Binding-site contacts:
Ligand atom C2' contacts residue TRP135 of chain 1.A at 4.1 Å (hydrophobic).
Ligand atom C4 contacts residue LEU36 of chain 1.A at 3.8 Å (hydrophobic).
Ligand atom CL1 contacts residue LEU122 of chain 1.A at 4.3 Å.
Ligand atom C1 contacts residue ILE25 of chain 1.A at 3.9 Å (hydrophobic).
Ligand atom C3 contacts residue ASN32 of chain 1.A at 3.7 Å.
Ligand atom C1' contacts residue TRP135 of chain 1.A at 4.2 Å (hydrophobic).
Ligand atom C5 contacts residue ILE25 of chain 1.A at 4.0 Å (hydrophobic).
Ligand atom C1' contacts residue ILE118 of chain 1.A at 4.4 Å (hydrophobic).
Ligand atom CL1 contacts residue TRP22 of chain 1.A at 4.0 Å.
Ligand atom C5 contacts residue ILE118 of chain 1.A at 4.5 Å (hydrophobic).
Ligand atom C5 contacts residue LEU122 of chain 1.A at 4.4 Å (hydrophobic).
Ligand atom C5 contacts residue VAL121 of chain 1.A at 3.4 Å (hydrophobic).
Ligand atom C1' contacts residue LEU77 of chain 1.A at 4.5 Å (hydrophobic).
Ligand atom CL1 contacts residue SER21 of chain 1.A at 3.6 Å.
Ligand atom C2' contacts residue ILE25 of chain 1.A at 3.7 Å (hydrophobic).
Ligand atom C4 contacts residue VAL121 of chain 1.A at 3.7 Å (hydrophobic).
Ligand atom C1' contacts residue ILE25 of chain 1.A at 4.5 Å (hydrophobic).
Ligand atom C2 contacts residue LEU36 of chain 1.A at 4.1 Å (hydrophobic).
Ligand atom C4 contacts residue ILE25 of chain 1.A at 4.1 Å (hydrophobic).
Ligand atom CL1 contacts residue TRP135 of chain 1.A at 2.8 Å.
Ligand atom C6 contacts residue ILE118 of chain 1.A at 4.3 Å (hydrophobic).
Ligand atom C2 contacts residue ILE25 of chain 1.A at 3.9 Å (hydrophobic).
Ligand atom C2 contacts residue LEU77 of chain 1.A at 4.1 Å (hydrophobic).
Ligand atom C4 contacts residue ASN32 of chain 1.A at 3.5 Å.
Ligand atom C3 contacts residue MET74 of chain 1.A at 4.0 Å (hydrophobic).
Ligand atom C3 contacts residue ILE25 of chain 1.A at 4.1 Å (hydrophobic).
Ligand atom C2' contacts residue LEU122 of chain 1.A at 3.8 Å (hydrophobic).
Ligand atom C5 contacts residue LEU36 of chain 1.A at 4.5 Å (hydrophobic).
Ligand atom C6 contacts residue ILE25 of chain 1.A at 3.9 Å (hydrophobic).
Ligand atom CL1 contacts residue ILE25 of chain 1.A at 4.5 Å.
Ligand atom C2 contacts residue MET74 of chain 1.A at 4.2 Å (hydrophobic).
Ligand atom C2' contacts residue TRP22 of chain 1.A at 4.4 Å (hydrophobic).
Ligand atom C6 contacts residue LEU122 of chain 1.A at 3.9 Å (hydrophobic).
Ligand atom C3 contacts residue LEU36 of chain 1.A at 3.7 Å (hydrophobic).

A small-molecule ligand and the protein it binds are described below.
Small molecule (SMILES): ClCCc1ccccc1

Sequence of chain 1.A:
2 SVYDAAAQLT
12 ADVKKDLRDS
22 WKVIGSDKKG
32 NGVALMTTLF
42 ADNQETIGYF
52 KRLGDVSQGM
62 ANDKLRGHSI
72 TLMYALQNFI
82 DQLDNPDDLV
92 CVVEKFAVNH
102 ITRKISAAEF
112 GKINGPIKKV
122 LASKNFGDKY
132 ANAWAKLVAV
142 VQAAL